Sequence of chain 1.B:
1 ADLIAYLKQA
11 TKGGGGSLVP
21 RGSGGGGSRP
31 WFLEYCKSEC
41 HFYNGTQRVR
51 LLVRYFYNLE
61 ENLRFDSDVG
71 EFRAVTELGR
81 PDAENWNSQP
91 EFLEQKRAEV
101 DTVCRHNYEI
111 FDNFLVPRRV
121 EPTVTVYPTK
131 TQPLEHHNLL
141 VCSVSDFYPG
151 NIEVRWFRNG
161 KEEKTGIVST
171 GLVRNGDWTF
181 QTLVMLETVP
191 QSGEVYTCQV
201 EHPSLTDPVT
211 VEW

Sequence of chain 1.A:
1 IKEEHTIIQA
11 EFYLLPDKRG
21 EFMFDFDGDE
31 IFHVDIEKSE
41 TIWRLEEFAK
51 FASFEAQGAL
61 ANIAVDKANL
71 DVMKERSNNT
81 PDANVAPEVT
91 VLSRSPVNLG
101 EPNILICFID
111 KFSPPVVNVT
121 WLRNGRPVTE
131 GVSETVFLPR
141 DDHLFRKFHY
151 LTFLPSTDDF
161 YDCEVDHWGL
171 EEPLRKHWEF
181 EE

A small-molecule ligand and the protein it binds are described below.
Small molecule (SMILES): CC(=O)N[C@H]1[C@@H](O[C@H]2[C@H](O)[C@@H](NC(C)=O)CO[C@@H]2CO)O[C@H](CO)[C@@H](O)[C@@H]1O

Binding-site contacts:
Ligand atom C2 contacts residue ASN44 of chain 1.B at 2.5 Å.
Ligand atom O5 contacts residue ASN44 of chain 1.B at 2.4 Å (h-bond).
Ligand atom C1 contacts residue GLN47 of chain 1.B at 4.0 Å.
Ligand atom C8 contacts residue ILE1 of chain 1.A at 3.8 Å (hydrophobic).
Ligand atom C1 contacts residue ASN44 of chain 1.B at 1.4 Å.
Ligand atom C7 contacts residue ILE1 of chain 1.A at 4.2 Å (hydrophobic).
Ligand atom C5 contacts residue GLN47 of chain 1.B at 4.0 Å.
Ligand atom O5 contacts residue GLN47 of chain 1.B at 3.0 Å.
Ligand atom C8 contacts residue LYS2 of chain 1.A at 3.5 Å.
Ligand atom O6 contacts residue GLN47 of chain 1.B at 4.3 Å.
Ligand atom C5 contacts residue ASN44 of chain 1.B at 3.6 Å.
Ligand atom O7 contacts residue ASN44 of chain 1.B at 3.5 Å (h-bond).
Ligand atom N2 contacts residue ILE1 of chain 1.A at 3.5 Å (h-bond).
Ligand atom N2 contacts residue LYS2 of chain 1.A at 4.5 Å.
Ligand atom C3 contacts residue ASN44 of chain 1.B at 3.8 Å.
Ligand atom N2 contacts residue ASN44 of chain 1.B at 2.9 Å (h-bond).
Ligand atom C6 contacts residue GLN47 of chain 1.B at 3.7 Å.
Ligand atom C4 contacts residue ASN44 of chain 1.B at 4.3 Å.
Ligand atom C8 contacts residue ASN44 of chain 1.B at 4.2 Å.
Ligand atom C7 contacts residue ASN44 of chain 1.B at 3.3 Å.
Ligand atom C7 contacts residue LYS2 of chain 1.A at 4.5 Å.